Sequence of chain 2.A:
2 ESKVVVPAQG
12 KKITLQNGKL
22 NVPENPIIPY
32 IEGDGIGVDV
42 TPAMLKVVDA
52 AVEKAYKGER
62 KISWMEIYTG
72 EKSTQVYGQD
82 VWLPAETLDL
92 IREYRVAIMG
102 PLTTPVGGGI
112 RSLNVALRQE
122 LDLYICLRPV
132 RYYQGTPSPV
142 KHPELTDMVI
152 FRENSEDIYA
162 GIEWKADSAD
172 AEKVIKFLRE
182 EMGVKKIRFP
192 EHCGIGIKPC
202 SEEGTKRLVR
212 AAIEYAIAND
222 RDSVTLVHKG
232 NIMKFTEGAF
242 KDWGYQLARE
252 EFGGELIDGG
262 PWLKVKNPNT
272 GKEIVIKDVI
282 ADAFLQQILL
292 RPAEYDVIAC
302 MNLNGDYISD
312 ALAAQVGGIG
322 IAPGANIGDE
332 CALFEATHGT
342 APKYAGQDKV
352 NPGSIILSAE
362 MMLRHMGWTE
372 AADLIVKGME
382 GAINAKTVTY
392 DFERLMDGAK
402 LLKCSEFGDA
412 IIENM

Sequence of chain 1.A:
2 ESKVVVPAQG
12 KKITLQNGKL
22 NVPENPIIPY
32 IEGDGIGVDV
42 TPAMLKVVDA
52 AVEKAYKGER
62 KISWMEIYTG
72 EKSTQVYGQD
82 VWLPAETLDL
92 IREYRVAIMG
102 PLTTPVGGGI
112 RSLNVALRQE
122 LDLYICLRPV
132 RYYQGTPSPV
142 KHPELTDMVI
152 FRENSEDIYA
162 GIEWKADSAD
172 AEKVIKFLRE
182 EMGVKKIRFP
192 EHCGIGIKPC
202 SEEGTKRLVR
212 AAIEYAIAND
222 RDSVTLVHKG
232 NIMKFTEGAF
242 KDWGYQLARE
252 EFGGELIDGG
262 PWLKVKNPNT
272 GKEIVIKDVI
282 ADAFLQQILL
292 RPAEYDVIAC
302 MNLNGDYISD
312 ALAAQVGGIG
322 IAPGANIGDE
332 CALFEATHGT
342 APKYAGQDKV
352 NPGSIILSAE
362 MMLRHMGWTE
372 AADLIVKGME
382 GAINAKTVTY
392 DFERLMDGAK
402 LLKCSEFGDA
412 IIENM

This small molecule binds to this protein.
Small molecule (SMILES): NC(=O)c1ccc[n+]([C@@H]2O[C@H](COP(=O)(O)O)[C@@H](O)[C@H]2O)c1

Binding-site contacts:
Ligand atom N1 contacts residue TRP263 of chain 1.A at 3.6 Å.
Ligand atom C7 contacts residue ILE258 of chain 1.A at 4.0 Å (hydrophobic).
Ligand atom O7 contacts residue GLY261 of chain 1.A at 2.6 Å (h-bond).
Ligand atom O2R contacts residue LYS344 of chain 2.A at 3.8 Å.
Ligand atom O4R contacts residue TRP263 of chain 1.A at 3.7 Å.
Ligand atom O7 contacts residue TRP263 of chain 1.A at 3.1 Å (h-bond).
Ligand atom N7 contacts residue ASP259 of chain 1.A at 4.1 Å.
Ligand atom C3 contacts residue TRP263 of chain 1.A at 3.6 Å (hydrophobic).
Ligand atom O7 contacts residue PRO262 of chain 1.A at 3.5 Å (h-bond).
Ligand atom C1R contacts residue TRP263 of chain 1.A at 3.8 Å (hydrophobic).
Ligand atom N7 contacts residue TRP263 of chain 1.A at 4.1 Å.
Ligand atom C4 contacts residue GLY261 of chain 1.A at 3.9 Å.
Ligand atom C2 contacts residue TRP263 of chain 1.A at 3.6 Å (hydrophobic).
Ligand atom C5 contacts residue TRP263 of chain 1.A at 3.9 Å (hydrophobic).
Ligand atom C3 contacts residue GLY261 of chain 1.A at 4.1 Å.
Ligand atom C4 contacts residue TRP263 of chain 1.A at 3.8 Å (hydrophobic).
Ligand atom N7 contacts residue ILE258 of chain 1.A at 3.4 Å (h-bond).
Ligand atom N7 contacts residue GLY261 of chain 1.A at 4.5 Å.
Ligand atom C7 contacts residue GLY261 of chain 1.A at 3.5 Å.
Ligand atom C6 contacts residue TRP263 of chain 1.A at 3.7 Å (hydrophobic).
Ligand atom O3P contacts residue ASP259 of chain 1.A at 3.7 Å.
Ligand atom O7 contacts residue ILE258 of chain 1.A at 3.7 Å.
Ligand atom C7 contacts residue TRP263 of chain 1.A at 3.6 Å (hydrophobic).